Sequence of chain 3.A:
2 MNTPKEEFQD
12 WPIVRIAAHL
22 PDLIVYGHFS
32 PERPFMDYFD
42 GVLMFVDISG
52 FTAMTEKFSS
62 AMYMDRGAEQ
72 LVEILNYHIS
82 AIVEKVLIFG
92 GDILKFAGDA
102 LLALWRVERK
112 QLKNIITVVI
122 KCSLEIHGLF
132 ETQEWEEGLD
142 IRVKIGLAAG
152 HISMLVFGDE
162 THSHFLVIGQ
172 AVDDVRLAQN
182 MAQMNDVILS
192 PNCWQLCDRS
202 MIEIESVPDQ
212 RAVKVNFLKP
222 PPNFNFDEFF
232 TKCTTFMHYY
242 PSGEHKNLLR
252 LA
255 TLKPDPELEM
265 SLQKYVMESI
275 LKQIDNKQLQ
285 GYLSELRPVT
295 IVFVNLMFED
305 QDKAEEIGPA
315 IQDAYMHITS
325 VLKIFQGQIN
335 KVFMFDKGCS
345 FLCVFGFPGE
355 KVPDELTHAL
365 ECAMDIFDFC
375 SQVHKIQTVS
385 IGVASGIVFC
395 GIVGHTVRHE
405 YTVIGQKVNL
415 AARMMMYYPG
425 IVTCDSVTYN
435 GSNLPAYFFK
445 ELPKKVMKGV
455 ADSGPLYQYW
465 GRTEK

Binding-site contacts:
Ligand atom N3 contacts residue GLY99 of chain 3.A at 3.4 Å (h-bond).
Ligand atom C7 contacts residue VAL412 of chain 3.A at 3.9 Å (hydrophobic).
Ligand atom F12 contacts residue PHE339 of chain 3.A at 3.3 Å.
Ligand atom N4 contacts residue VAL412 of chain 3.A at 3.9 Å.
Ligand atom C1 contacts residue PHE337 of chain 3.A at 3.7 Å (hydrophobic).
Ligand atom F12 contacts residue ARG417 of chain 3.A at 3.7 Å.
Ligand atom C13 contacts residue PHE337 of chain 3.A at 3.7 Å (hydrophobic).
Ligand atom F12 contacts residue ALA416 of chain 3.A at 3.5 Å.
Ligand atom N3 contacts residue THR406 of chain 3.A at 3.9 Å.
Ligand atom C1 contacts residue LYS335 of chain 3.A at 4.1 Å.
Ligand atom C11 contacts residue PHE339 of chain 3.A at 4.4 Å (hydrophobic).
Ligand atom C6 contacts residue VAL407 of chain 3.A at 3.7 Å (hydrophobic).
Ligand atom C14 contacts residue PHE337 of chain 3.A at 3.8 Å (hydrophobic).
Ligand atom N3 contacts residue LEU346 of chain 3.A at 3.6 Å.
Ligand atom C2 contacts residue GLY99 of chain 3.A at 4.2 Å.
Ligand atom C2 contacts residue VAL412 of chain 3.A at 4.4 Å (hydrophobic).
Ligand atom N4 contacts residue ALA98 of chain 3.A at 3.9 Å.
Ligand atom N3 contacts residue VAL407 of chain 3.A at 3.3 Å (h-bond).
Ligand atom N3 contacts residue ALA98 of chain 3.A at 3.7 Å.
Ligand atom C8 contacts residue VAL412 of chain 3.A at 4.3 Å (hydrophobic).
Ligand atom C2 contacts residue ALA98 of chain 3.A at 3.7 Å (hydrophobic).
Ligand atom C14 contacts residue PHE297 of chain 3.A at 4.3 Å (hydrophobic).
Ligand atom N4 contacts residue LEU346 of chain 3.A at 4.4 Å.
Ligand atom C10 contacts residue ALA416 of chain 3.A at 3.5 Å (hydrophobic).
Ligand atom C1 contacts residue ALA98 of chain 3.A at 3.3 Å (hydrophobic).
Ligand atom C1 contacts residue LEU346 of chain 3.A at 3.4 Å (hydrophobic).
Ligand atom C9 contacts residue ASN413 of chain 3.A at 3.6 Å.
Ligand atom C2 contacts residue LEU346 of chain 3.A at 3.5 Å (hydrophobic).
Ligand atom C6 contacts residue GLY99 of chain 3.A at 4.3 Å.
Ligand atom C6 contacts residue ASN413 of chain 3.A at 4.4 Å.
Ligand atom C11 contacts residue ALA416 of chain 3.A at 3.7 Å (hydrophobic).
Ligand atom C7 contacts residue LEU346 of chain 3.A at 4.2 Å (hydrophobic).
Ligand atom C9 contacts residue ALA416 of chain 3.A at 4.4 Å (hydrophobic).
Ligand atom N4 contacts residue VAL407 of chain 3.A at 2.6 Å (h-bond).
Ligand atom N3 contacts residue VAL412 of chain 3.A at 4.4 Å.
Ligand atom N4 contacts residue THR406 of chain 3.A at 4.4 Å.
Ligand atom C10 contacts residue ASN413 of chain 3.A at 4.1 Å.
Ligand atom N4 contacts residue GLY99 of chain 3.A at 3.5 Å (h-bond).
Ligand atom C9 contacts residue VAL412 of chain 3.A at 4.2 Å (hydrophobic).
Ligand atom C6 contacts residue VAL412 of chain 3.A at 3.5 Å (hydrophobic).

This small molecule binds to this protein.
Small molecule (SMILES): Cc1n[nH]cc1-c1ccc(F)cc1